This protein binds this small molecule.
Small molecule (SMILES): CC(=O)N[C@@H]1[C@@H](O)[C@H](O)[C@@H](CO)O[C@H]1O

Sequence of chain 27.C:
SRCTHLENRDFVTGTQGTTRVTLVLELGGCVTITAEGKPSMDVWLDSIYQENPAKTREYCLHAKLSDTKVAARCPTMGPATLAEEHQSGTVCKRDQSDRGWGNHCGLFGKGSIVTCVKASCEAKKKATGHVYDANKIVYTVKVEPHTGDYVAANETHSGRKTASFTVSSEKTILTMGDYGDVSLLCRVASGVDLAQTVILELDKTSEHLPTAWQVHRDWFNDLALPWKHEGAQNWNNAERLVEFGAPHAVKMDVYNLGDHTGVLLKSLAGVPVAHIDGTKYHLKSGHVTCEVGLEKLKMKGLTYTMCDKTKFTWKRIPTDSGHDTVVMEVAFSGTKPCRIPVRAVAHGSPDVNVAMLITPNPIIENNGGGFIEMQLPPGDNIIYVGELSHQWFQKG

Binding-site contacts:
Ligand atom C2 contacts residue GLU155 of chain 27.C at 3.7 Å.
Ligand atom C8 contacts residue ASN154 of chain 27.C at 3.6 Å.
Ligand atom O5 contacts residue ASN154 of chain 27.C at 2.3 Å (h-bond).
Ligand atom C8 contacts residue GLU155 of chain 27.C at 3.8 Å.
Ligand atom C3 contacts residue GLU155 of chain 27.C at 3.7 Å.
Ligand atom N2 contacts residue GLU155 of chain 27.C at 3.0 Å (salt-bridge).
Ligand atom C1 contacts residue GLU155 of chain 27.C at 3.9 Å.
Ligand atom C7 contacts residue GLU155 of chain 27.C at 3.9 Å.
Ligand atom C1 contacts residue ASN154 of chain 27.C at 1.4 Å.
Ligand atom O5 contacts residue HIS104 of chain 27.A at 3.1 Å (h-bond).
Ligand atom C5 contacts residue HIS104 of chain 27.A at 3.6 Å.
Ligand atom N2 contacts residue ASN154 of chain 27.C at 2.9 Å (h-bond).
Ligand atom O3 contacts residue GLU155 of chain 27.C at 4.3 Å.
Ligand atom C1 contacts residue HIS104 of chain 27.A at 3.4 Å.
Ligand atom C4 contacts residue ASN154 of chain 27.C at 4.2 Å.
Ligand atom C3 contacts residue ASN154 of chain 27.C at 3.7 Å.
Ligand atom C2 contacts residue ASN154 of chain 27.C at 2.4 Å.
Ligand atom C6 contacts residue HIS104 of chain 27.A at 4.0 Å.
Ligand atom C5 contacts residue ASN154 of chain 27.C at 3.6 Å.
Ligand atom O7 contacts residue ASN154 of chain 27.C at 3.2 Å (h-bond).
Ligand atom C7 contacts residue ASN154 of chain 27.C at 3.3 Å.

Sequence of chain 27.A:
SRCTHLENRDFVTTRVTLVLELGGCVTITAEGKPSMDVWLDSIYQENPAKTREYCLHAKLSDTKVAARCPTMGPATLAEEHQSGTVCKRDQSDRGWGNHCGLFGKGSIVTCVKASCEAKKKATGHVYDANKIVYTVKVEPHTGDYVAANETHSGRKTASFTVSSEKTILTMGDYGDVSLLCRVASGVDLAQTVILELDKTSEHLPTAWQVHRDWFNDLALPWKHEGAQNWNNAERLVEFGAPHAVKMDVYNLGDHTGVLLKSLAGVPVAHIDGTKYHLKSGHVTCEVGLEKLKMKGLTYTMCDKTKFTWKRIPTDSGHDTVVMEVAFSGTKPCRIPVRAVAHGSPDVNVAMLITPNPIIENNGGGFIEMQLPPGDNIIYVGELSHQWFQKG